Binding-site contacts:
Ligand atom O2A contacts residue LYS164 of chain 1.I at 3.0 Å (salt-bridge).
Ligand atom C13 contacts residue ARG173 of chain 1.J at 3.8 Å.
Ligand atom O1A contacts residue LYS198 of chain 1.I at 3.7 Å.
Ligand atom C4 contacts residue VAL9 of chain 1.Q at 3.8 Å (hydrophobic).
Ligand atom O1A contacts residue ARG263 of chain 1.J at 3.1 Å (salt-bridge).
Ligand atom C9 contacts residue GLY221 of chain 1.J at 4.0 Å.
Ligand atom O2B contacts residue HIS219 of chain 1.J at 2.7 Å (h-bond).
Ligand atom O1B contacts residue ARG263 of chain 1.J at 3.1 Å (salt-bridge).
Ligand atom C19 contacts residue ASN345 of chain 1.J at 4.1 Å.
Ligand atom C11 contacts residue ARG173 of chain 1.J at 3.7 Å.
Ligand atom C1 contacts residue TYR200 of chain 1.I at 3.5 Å (hydrophobic).
Ligand atom C16 contacts residue TYR176 of chain 1.J at 3.9 Å (hydrophobic).
Ligand atom C15 contacts residue ARG173 of chain 1.J at 3.9 Å.
Ligand atom C1 contacts residue HIS201 of chain 1.I at 3.8 Å.
Ligand atom C12 contacts residue ARG173 of chain 1.J at 3.8 Å.
Ligand atom O1A contacts residue ASN199 of chain 1.I at 4.0 Å.
Ligand atom O1B contacts residue LYS266 of chain 1.J at 2.8 Å (salt-bridge).
Ligand atom O3A contacts residue ARG263 of chain 1.J at 4.0 Å.
Ligand atom O2B contacts residue ARG263 of chain 1.J at 3.6 Å (salt-bridge).
Ligand atom C2 contacts residue TYR166 of chain 1.I at 3.8 Å (hydrophobic).
Ligand atom C5 contacts residue VAL9 of chain 1.Q at 4.0 Å (hydrophobic).
Ligand atom C12 contacts residue TRP275 of chain 1.J at 3.7 Å (hydrophobic).
Ligand atom N3 contacts residue VAL9 of chain 1.Q at 4.0 Å.
Ligand atom C14 contacts residue ARG173 of chain 1.J at 3.6 Å.
Ligand atom C6 contacts residue HIS219 of chain 1.J at 3.6 Å.
Ligand atom C20 contacts residue THR127 of chain 1.J at 3.8 Å.
Ligand atom C10 contacts residue TYR272 of chain 1.J at 3.5 Å (hydrophobic).
Ligand atom O1 contacts residue LYS164 of chain 1.I at 4.0 Å.
Ligand atom PB contacts residue ARG263 of chain 1.J at 3.7 Å.
Ligand atom C15 contacts residue TYR176 of chain 1.J at 3.9 Å (hydrophobic).
Ligand atom C12 contacts residue CYS225 of chain 1.J at 3.9 Å (hydrophobic).
Ligand atom C5 contacts residue TYR166 of chain 1.I at 3.8 Å (hydrophobic).
Ligand atom O3B contacts residue TYR272 of chain 1.J at 3.7 Å.
Ligand atom C10 contacts residue TRP275 of chain 1.J at 3.5 Å (hydrophobic).
Ligand atom C18 contacts residue TYR126 of chain 1.J at 3.8 Å (hydrophobic).
Ligand atom O2B contacts residue TYR272 of chain 1.J at 3.6 Å.
Ligand atom O1A contacts residue TYR200 of chain 1.I at 3.3 Å (h-bond).
Ligand atom C14 contacts residue ILE10 of chain 1.Q at 3.7 Å (hydrophobic).
Ligand atom C19 contacts residue TYR126 of chain 1.J at 3.8 Å (hydrophobic).
Ligand atom C9 contacts residue TRP275 of chain 1.J at 3.8 Å (hydrophobic).

This protein binds this small molecule.
Small molecule (SMILES): CC(C)=CCC/C(C)=C/CC/C(C)=C/CCN(C)CCO[P](=O)(O)OP(=O)(O)O

Sequence of chain 1.J:
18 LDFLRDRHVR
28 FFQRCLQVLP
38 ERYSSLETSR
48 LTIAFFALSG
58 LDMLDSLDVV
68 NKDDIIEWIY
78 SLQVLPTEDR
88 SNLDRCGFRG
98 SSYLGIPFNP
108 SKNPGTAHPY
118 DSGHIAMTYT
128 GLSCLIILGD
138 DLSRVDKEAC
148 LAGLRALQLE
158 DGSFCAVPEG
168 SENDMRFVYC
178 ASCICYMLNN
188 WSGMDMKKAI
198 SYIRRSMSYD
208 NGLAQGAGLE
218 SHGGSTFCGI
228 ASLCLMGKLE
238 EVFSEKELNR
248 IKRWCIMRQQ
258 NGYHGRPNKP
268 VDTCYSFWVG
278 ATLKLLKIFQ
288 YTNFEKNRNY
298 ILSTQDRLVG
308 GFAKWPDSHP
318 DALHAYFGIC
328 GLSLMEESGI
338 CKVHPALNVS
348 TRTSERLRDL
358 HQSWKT

Sequence of chain 1.I:
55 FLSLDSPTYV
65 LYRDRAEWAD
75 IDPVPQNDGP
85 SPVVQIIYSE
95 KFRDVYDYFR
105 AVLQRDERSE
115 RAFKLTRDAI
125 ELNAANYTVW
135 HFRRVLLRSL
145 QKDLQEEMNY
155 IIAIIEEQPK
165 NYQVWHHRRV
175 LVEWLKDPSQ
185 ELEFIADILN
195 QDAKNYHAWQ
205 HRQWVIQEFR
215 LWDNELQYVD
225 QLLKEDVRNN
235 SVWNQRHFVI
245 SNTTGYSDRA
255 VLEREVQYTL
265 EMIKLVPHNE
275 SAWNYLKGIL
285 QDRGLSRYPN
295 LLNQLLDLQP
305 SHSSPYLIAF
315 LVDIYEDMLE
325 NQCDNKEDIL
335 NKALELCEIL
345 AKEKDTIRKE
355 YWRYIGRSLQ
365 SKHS

Sequence of chain 1.Q:
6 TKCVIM